Sequence of chain 1.A:
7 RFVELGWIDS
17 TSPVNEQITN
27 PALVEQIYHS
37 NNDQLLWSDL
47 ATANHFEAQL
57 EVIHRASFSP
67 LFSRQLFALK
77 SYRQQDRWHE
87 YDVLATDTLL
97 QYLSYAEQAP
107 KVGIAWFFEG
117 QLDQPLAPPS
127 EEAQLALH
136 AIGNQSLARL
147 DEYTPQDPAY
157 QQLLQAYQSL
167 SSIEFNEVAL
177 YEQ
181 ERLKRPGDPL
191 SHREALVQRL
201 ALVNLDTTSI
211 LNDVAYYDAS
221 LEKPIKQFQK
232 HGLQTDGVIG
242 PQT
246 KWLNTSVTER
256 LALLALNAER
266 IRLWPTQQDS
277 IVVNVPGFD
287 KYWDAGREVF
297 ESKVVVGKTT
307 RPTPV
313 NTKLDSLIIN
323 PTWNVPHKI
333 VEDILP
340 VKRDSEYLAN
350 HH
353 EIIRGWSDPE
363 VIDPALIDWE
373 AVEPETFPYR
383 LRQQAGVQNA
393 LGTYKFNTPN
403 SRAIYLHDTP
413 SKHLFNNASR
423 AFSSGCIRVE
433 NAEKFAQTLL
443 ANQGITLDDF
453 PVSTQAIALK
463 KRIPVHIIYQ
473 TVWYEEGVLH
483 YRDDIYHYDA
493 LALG

Binding-site contacts:
Ligand atom C20 contacts residue ILE331 of chain 1.A at 3.9 Å (hydrophobic).
Ligand atom C2 contacts residue SER426 of chain 1.A at 4.1 Å.
Ligand atom C20 contacts residue TRP325 of chain 1.A at 4.0 Å (hydrophobic).
Ligand atom O8 contacts residue CYS428 of chain 1.A at 3.5 Å (h-bond).
Ligand atom C1 contacts residue CYS428 of chain 1.A at 1.9 Å (hydrophobic).
Ligand atom O6 contacts residue SER426 of chain 1.A at 3.4 Å.
Ligand atom C18 contacts residue TRP325 of chain 1.A at 3.8 Å (hydrophobic).
Ligand atom O12 contacts residue ARG430 of chain 1.A at 2.8 Å (salt-bridge).
Ligand atom O13 contacts residue ARG430 of chain 1.A at 3.0 Å (salt-bridge).
Ligand atom N10 contacts residue CYS428 of chain 1.A at 3.3 Å (h-bond).
Ligand atom C3 contacts residue CYS428 of chain 1.A at 3.1 Å (hydrophobic).
Ligand atom S14 contacts residue TRP325 of chain 1.A at 4.0 Å.
Ligand atom O13 contacts residue SER425 of chain 1.A at 3.8 Å.
Ligand atom C9 contacts residue TYR407 of chain 1.A at 3.3 Å (hydrophobic).
Ligand atom C11 contacts residue HIS409 of chain 1.A at 3.5 Å.
Ligand atom C4 contacts residue CYS428 of chain 1.A at 3.6 Å (hydrophobic).
Ligand atom C7 contacts residue CYS428 of chain 1.A at 3.6 Å (hydrophobic).
Ligand atom C4 contacts residue TYR407 of chain 1.A at 4.1 Å (hydrophobic).
Ligand atom C11 contacts residue SER425 of chain 1.A at 4.1 Å.
Ligand atom C5 contacts residue HIS409 of chain 1.A at 3.5 Å.
Ligand atom C21 contacts residue SER426 of chain 1.A at 3.2 Å.
Ligand atom C22 contacts residue ASP335 of chain 1.A at 3.7 Å.
Ligand atom C9 contacts residue CYS428 of chain 1.A at 4.1 Å (hydrophobic).
Ligand atom C3 contacts residue SER426 of chain 1.A at 4.1 Å.
Ligand atom O8 contacts residue ALA405 of chain 1.A at 3.5 Å (h-bond).
Ligand atom O12 contacts residue SER425 of chain 1.A at 3.6 Å.
Ligand atom C26 contacts residue ILE336 of chain 1.A at 3.6 Å (hydrophobic).
Ligand atom O13 contacts residue HIS409 of chain 1.A at 2.7 Å (h-bond).
Ligand atom O13 contacts residue CYS428 of chain 1.A at 3.9 Å.
Ligand atom C20 contacts residue SER426 of chain 1.A at 3.9 Å.
Ligand atom O24 contacts residue ASP335 of chain 1.A at 3.4 Å (salt-bridge).
Ligand atom O6 contacts residue GLY427 of chain 1.A at 3.5 Å (h-bond).
Ligand atom C11 contacts residue ARG430 of chain 1.A at 3.6 Å.
Ligand atom O12 contacts residue SER426 of chain 1.A at 3.5 Å (h-bond).
Ligand atom N19 contacts residue ARG307 of chain 1.A at 4.1 Å.
Ligand atom C26 contacts residue TYR346 of chain 1.A at 4.0 Å (hydrophobic).
Ligand atom N19 contacts residue ASP335 of chain 1.A at 3.9 Å.
Ligand atom N10 contacts residue HIS409 of chain 1.A at 3.3 Å (h-bond).
Ligand atom N19 contacts residue SER426 of chain 1.A at 3.7 Å.
Ligand atom O6 contacts residue CYS428 of chain 1.A at 2.6 Å (h-bond).

This small molecule binds to this protein.
Small molecule (SMILES): C[C@@H]1[C@H]([C@H](C=O)[C@@H](C)O)N=C(C(=O)O)[C@H]1S[C@@H]1CN[C@@H](C(=O)N(C)C)C1